This small molecule binds to this protein.
Small molecule (SMILES): CC(=O)N[C@H]1[C@H](O[C@H]2[C@H](O)[C@@H](NC(C)=O)CO[C@@H]2CO)O[C@H](CO)[C@@H](O)[C@@H]1O

Binding-site contacts:
Ligand atom C5 contacts residue ASN19 of chain 56.Z at 3.4 Å.
Ligand atom C3 contacts residue ASN19 of chain 56.Z at 4.4 Å.
Ligand atom O7 contacts residue ASN19 of chain 56.Z at 4.5 Å.
Ligand atom C2 contacts residue ASN19 of chain 56.Z at 3.4 Å.
Ligand atom C6 contacts residue ASN19 of chain 56.Z at 4.1 Å.
Ligand atom C1 contacts residue ASN19 of chain 56.Z at 1.9 Å.
Ligand atom O6 contacts residue ASN19 of chain 56.Z at 4.5 Å.
Ligand atom O5 contacts residue ASN19 of chain 56.Z at 2.2 Å (h-bond).
Ligand atom N2 contacts residue ASN19 of chain 56.Z at 4.0 Å.

Sequence of chain 56.Z:
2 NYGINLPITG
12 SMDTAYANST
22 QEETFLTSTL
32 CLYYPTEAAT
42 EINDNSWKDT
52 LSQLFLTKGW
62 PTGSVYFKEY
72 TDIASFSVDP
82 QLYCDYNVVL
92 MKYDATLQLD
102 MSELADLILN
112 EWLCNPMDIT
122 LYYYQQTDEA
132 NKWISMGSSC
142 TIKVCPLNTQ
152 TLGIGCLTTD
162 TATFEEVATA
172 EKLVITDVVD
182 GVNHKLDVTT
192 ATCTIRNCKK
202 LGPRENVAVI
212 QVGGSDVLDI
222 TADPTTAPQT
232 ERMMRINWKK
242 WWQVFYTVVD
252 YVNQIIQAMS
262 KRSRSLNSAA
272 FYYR